Sequence of chain 1.E:
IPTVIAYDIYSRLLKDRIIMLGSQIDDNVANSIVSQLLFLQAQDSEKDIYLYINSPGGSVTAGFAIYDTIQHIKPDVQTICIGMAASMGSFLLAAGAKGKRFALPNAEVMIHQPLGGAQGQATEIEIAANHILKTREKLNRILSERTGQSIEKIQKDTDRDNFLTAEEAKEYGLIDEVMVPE

Sequence of chain 1.D:
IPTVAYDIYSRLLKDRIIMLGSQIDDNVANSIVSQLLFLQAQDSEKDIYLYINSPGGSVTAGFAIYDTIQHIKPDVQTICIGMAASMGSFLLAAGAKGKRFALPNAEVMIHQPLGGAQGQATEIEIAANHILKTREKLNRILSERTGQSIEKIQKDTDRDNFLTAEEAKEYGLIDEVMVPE

Binding-site contacts:
Ligand atom O24 contacts residue TYR61 of chain 1.D at 3.2 Å (h-bond).
Ligand atom C30 contacts residue ILE29 of chain 1.D at 3.8 Å (hydrophobic).
Ligand atom C23 contacts residue TYR61 of chain 1.D at 3.5 Å (hydrophobic).
Ligand atom O26 contacts residue LEU49 of chain 1.E at 3.6 Å.
Ligand atom C22 contacts residue TYR61 of chain 1.D at 3.6 Å (hydrophobic).
Ligand atom C02 contacts residue TYR61 of chain 1.D at 3.9 Å (hydrophobic).
Ligand atom C31 contacts residue LEU24 of chain 1.D at 3.9 Å (hydrophobic).
Ligand atom C34 contacts residue ALA53 of chain 1.E at 3.8 Å (hydrophobic).
Ligand atom C35 contacts residue ALA53 of chain 1.E at 3.4 Å (hydrophobic).
Ligand atom C17 contacts residue ILE29 of chain 1.D at 3.9 Å (hydrophobic).
Ligand atom F33 contacts residue ARG23 of chain 1.D at 3.4 Å.
Ligand atom C34 contacts residue ARG23 of chain 1.D at 3.6 Å.
Ligand atom C05 contacts residue TYR61 of chain 1.D at 3.8 Å (hydrophobic).
Ligand atom N03 contacts residue TYR61 of chain 1.D at 3.8 Å.
Ligand atom C14 contacts residue ILE93 of chain 1.D at 3.6 Å (hydrophobic).
Ligand atom C07 contacts residue ILE91 of chain 1.D at 3.8 Å (hydrophobic).
Ligand atom C29 contacts residue ALA53 of chain 1.E at 3.7 Å (hydrophobic).
Ligand atom C10 contacts residue ILE91 of chain 1.D at 3.6 Å (hydrophobic).
Ligand atom N06 contacts residue TYR61 of chain 1.D at 3.7 Å.
Ligand atom C15 contacts residue TYR63 of chain 1.D at 3.9 Å (hydrophobic).
Ligand atom F33 contacts residue LEU24 of chain 1.D at 3.5 Å.
Ligand atom C11 contacts residue HIS83 of chain 1.E at 3.6 Å.
Ligand atom C34 contacts residue ASP27 of chain 1.D at 3.8 Å.
Ligand atom C08 contacts residue ILE91 of chain 1.D at 3.9 Å (hydrophobic).
Ligand atom C16 contacts residue TYR63 of chain 1.D at 3.8 Å (hydrophobic).
Ligand atom C12 contacts residue HIS83 of chain 1.E at 3.8 Å.
Ligand atom C14 contacts residue LEU49 of chain 1.E at 4.0 Å (hydrophobic).
Ligand atom C05 contacts residue ILE29 of chain 1.D at 4.0 Å (hydrophobic).
Ligand atom C16 contacts residue LEU49 of chain 1.E at 3.8 Å (hydrophobic).
Ligand atom C18 contacts residue TYR61 of chain 1.D at 3.8 Å (hydrophobic).
Ligand atom C35 contacts residue ASP27 of chain 1.D at 3.5 Å.
Ligand atom C30 contacts residue LEU49 of chain 1.E at 3.9 Å (hydrophobic).
Ligand atom C21 contacts residue TYR61 of chain 1.D at 3.7 Å (hydrophobic).
Ligand atom F33 contacts residue PHE50 of chain 1.E at 3.5 Å.
Ligand atom O19 contacts residue MET190 of chain 1.D at 3.5 Å.
Ligand atom C15 contacts residue LEU49 of chain 1.E at 3.7 Å (hydrophobic).
Ligand atom C13 contacts residue ILE93 of chain 1.D at 3.4 Å (hydrophobic).
Ligand atom N20 contacts residue ILE29 of chain 1.D at 3.8 Å.
Ligand atom C12 contacts residue ILE93 of chain 1.D at 3.8 Å (hydrophobic).
Ligand atom C15 contacts residue VAL45 of chain 1.E at 3.9 Å (hydrophobic).

The protein below binds the small molecule below.
Small molecule (SMILES): C[C@H]1C(=O)N(Cc2cccc3ccccc23)C[C@@H]2N(C(=O)NCc3ccc(F)cc3)CCC(=O)N21